Sequence of chain 1.A:
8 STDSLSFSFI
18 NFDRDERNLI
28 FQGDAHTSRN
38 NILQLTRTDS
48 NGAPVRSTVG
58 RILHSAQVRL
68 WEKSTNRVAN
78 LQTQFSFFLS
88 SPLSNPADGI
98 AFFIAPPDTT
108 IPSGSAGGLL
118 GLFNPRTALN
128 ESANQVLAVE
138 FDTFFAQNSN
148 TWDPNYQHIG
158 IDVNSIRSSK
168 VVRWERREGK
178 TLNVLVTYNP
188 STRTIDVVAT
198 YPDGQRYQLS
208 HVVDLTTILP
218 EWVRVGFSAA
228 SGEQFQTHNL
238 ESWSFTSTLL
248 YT

Binding-site contacts:
Ligand atom C6 contacts residue GLN231 of chain 1.A at 3.5 Å.
Ligand atom O2 contacts residue GLY229 of chain 1.A at 3.8 Å.
Ligand atom O6 contacts residue ALA94 of chain 1.A at 3.2 Å.
Ligand atom O4 contacts residue PHE141 of chain 1.A at 3.5 Å.
Ligand atom C3 contacts residue GLU230 of chain 1.A at 3.4 Å.
Ligand atom C3 contacts residue SER146 of chain 1.A at 3.7 Å.
Ligand atom C2 contacts residue SER146 of chain 1.A at 3.8 Å.
Ligand atom O4 contacts residue ASP95 of chain 1.A at 2.7 Å (salt-bridge).
Ligand atom C2 contacts residue ASN145 of chain 1.A at 3.5 Å.
Ligand atom C6 contacts residue ALA94 of chain 1.A at 3.6 Å (hydrophobic).
Ligand atom O2 contacts residue ASN145 of chain 1.A at 3.3 Å (h-bond).
Ligand atom O5 contacts residue GLU230 of chain 1.A at 3.4 Å (salt-bridge).
Ligand atom C1 contacts residue PHE141 of chain 1.A at 3.8 Å (hydrophobic).
Ligand atom C4 contacts residue ASN145 of chain 1.A at 3.8 Å.
Ligand atom O3 contacts residue SER146 of chain 1.A at 3.4 Å (h-bond).
Ligand atom C5 contacts residue PHE141 of chain 1.A at 3.5 Å (hydrophobic).
Ligand atom O3 contacts residue GLY114 of chain 1.A at 3.9 Å.
Ligand atom C4 contacts residue GLU230 of chain 1.A at 3.5 Å.
Ligand atom O2 contacts residue GLU230 of chain 1.A at 3.8 Å.
Ligand atom O3 contacts residue GLY115 of chain 1.A at 3.1 Å (h-bond).
Ligand atom O6 contacts residue ASN145 of chain 1.A at 3.8 Å.
Ligand atom O2 contacts residue SER146 of chain 1.A at 2.6 Å (h-bond).
Ligand atom C1 contacts residue ASN145 of chain 1.A at 3.8 Å.
Ligand atom C1 contacts residue GLU230 of chain 1.A at 3.8 Å.
Ligand atom C6 contacts residue PHE141 of chain 1.A at 3.4 Å (hydrophobic).
Ligand atom C2 contacts residue PHE141 of chain 1.A at 3.4 Å (hydrophobic).
Ligand atom O6 contacts residue GLN231 of chain 1.A at 3.0 Å (h-bond).
Ligand atom O3 contacts residue ASN145 of chain 1.A at 3.8 Å.
Ligand atom O4 contacts residue GLY115 of chain 1.A at 3.4 Å (h-bond).
Ligand atom O5 contacts residue ASN145 of chain 1.A at 3.6 Å (h-bond).
Ligand atom O2 contacts residue PHE141 of chain 1.A at 3.2 Å.
Ligand atom O1 contacts residue GLN231 of chain 1.A at 3.0 Å (h-bond).
Ligand atom O6 contacts residue ASP95 of chain 1.A at 2.9 Å (salt-bridge).
Ligand atom C6 contacts residue ASP95 of chain 1.A at 3.8 Å.
Ligand atom O6 contacts residue GLU230 of chain 1.A at 3.3 Å (salt-bridge).
Ligand atom O4 contacts residue ASN147 of chain 1.A at 2.9 Å (h-bond).
Ligand atom O6 contacts residue GLY229 of chain 1.A at 3.4 Å (h-bond).
Ligand atom C5 contacts residue GLU230 of chain 1.A at 3.4 Å.
Ligand atom C4 contacts residue ASP95 of chain 1.A at 3.7 Å.
Ligand atom O4 contacts residue GLU230 of chain 1.A at 3.2 Å (salt-bridge).

The protein below binds the small molecule below.
Small molecule (SMILES): OC[C@H]1O[C@H](OC[C@H]2O[C@H](O)[C@@H](O)[C@@H](O[C@H]3O[C@H](CO)[C@@H](O)[C@H](O)[C@@H]3O)[C@@H]2O)[C@@H](O)[C@@H](O)[C@@H]1O